Sequence of chain 1.C:
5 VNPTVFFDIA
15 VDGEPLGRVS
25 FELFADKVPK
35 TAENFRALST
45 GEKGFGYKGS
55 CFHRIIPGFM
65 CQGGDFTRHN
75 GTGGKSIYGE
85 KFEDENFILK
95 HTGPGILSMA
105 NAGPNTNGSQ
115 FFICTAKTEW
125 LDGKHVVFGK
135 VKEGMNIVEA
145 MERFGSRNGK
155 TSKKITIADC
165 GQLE

This protein binds this small molecule.
Small molecule (SMILES): C=C1C(=O)N(CC)[C@@H](C(C)C)C(=O)N[C@@H](C(C)C)C(=O)N(C)[C@@H](CC(C)C)C(=O)N[C@@H](C)C(=O)N[C@H](C)C(=O)N(C)[C@@H](CC(C)C)C(=O)N(C)[C@@H](CC(C)C)C(=O)N(C)[C@@H](C(C)C)C(=O)N(C)[C@@H]([C@H](O)[C@H](C)C/C=C/C)C(=O)N[C@@H](CC)C(=O)N1C

Binding-site contacts:
Ligand atom CG1 contacts residue PHE116 of chain 1.C at 3.7 Å (hydrophobic).
Ligand atom CB contacts residue ASN105 of chain 1.C at 3.8 Å.
Ligand atom CG2 contacts residue GLN66 of chain 1.C at 3.3 Å.
Ligand atom CN contacts residue ARG58 of chain 1.C at 3.5 Å.
Ligand atom CB contacts residue PHE116 of chain 1.C at 3.7 Å (hydrophobic).
Ligand atom CA contacts residue GLY75 of chain 1.C at 3.5 Å.
Ligand atom CA contacts residue PHE63 of chain 1.C at 3.8 Å (hydrophobic).
Ligand atom CH contacts residue ALA106 of chain 1.C at 3.7 Å (hydrophobic).
Ligand atom O contacts residue TRP124 of chain 1.C at 2.9 Å (h-bond).
Ligand atom CM contacts residue GLY75 of chain 1.C at 3.5 Å.
Ligand atom N contacts residue ASN105 of chain 1.C at 2.9 Å (h-bond).
Ligand atom CG1 contacts residue PHE63 of chain 1.C at 3.6 Å (hydrophobic).
Ligand atom CD2 contacts residue PHE63 of chain 1.C at 3.5 Å (hydrophobic).
Ligand atom CN contacts residue ARG58 of chain 1.C at 3.6 Å.
Ligand atom C contacts residue PHE63 of chain 1.C at 3.4 Å (hydrophobic).
Ligand atom C contacts residue ASN105 of chain 1.C at 3.4 Å.
Ligand atom CG contacts residue ALA104 of chain 1.C at 3.7 Å (hydrophobic).
Ligand atom O contacts residue ALA104 of chain 1.C at 3.5 Å.
Ligand atom CB contacts residue PHE63 of chain 1.C at 3.7 Å (hydrophobic).
Ligand atom CN contacts residue HIS129 of chain 1.C at 3.3 Å.
Ligand atom CN contacts residue LEU125 of chain 1.C at 3.8 Å (hydrophobic).
Ligand atom CB contacts residue ASN105 of chain 1.C at 3.3 Å.
Ligand atom O contacts residue ARG58 of chain 1.C at 2.9 Å (salt-bridge).
Ligand atom O contacts residue GLN66 of chain 1.C at 3.1 Å (h-bond).
Ligand atom O contacts residue ASN105 of chain 1.C at 3.3 Å (h-bond).
Ligand atom O contacts residue ALA106 of chain 1.C at 3.5 Å.
Ligand atom O contacts residue HIS129 of chain 1.C at 3.3 Å.
Ligand atom O contacts residue PHE63 of chain 1.C at 3.1 Å.
Ligand atom CG2 contacts residue PHE116 of chain 1.C at 3.5 Å (hydrophobic).
Ligand atom C contacts residue GLY75 of chain 1.C at 3.4 Å.
Ligand atom CB contacts residue GLY75 of chain 1.C at 3.8 Å.
Ligand atom CG1 contacts residue ARG58 of chain 1.C at 3.7 Å.
Ligand atom CG contacts residue GLN114 of chain 1.C at 3.6 Å.
Ligand atom CG contacts residue ASN105 of chain 1.C at 3.6 Å.
Ligand atom CD1 contacts residue TRP124 of chain 1.C at 3.8 Å (hydrophobic).
Ligand atom CA contacts residue ASN105 of chain 1.C at 3.0 Å.
Ligand atom CD1 contacts residue ASN105 of chain 1.C at 3.4 Å.
Ligand atom CB contacts residue GLN114 of chain 1.C at 3.7 Å.
Ligand atom CG2 contacts residue ALA104 of chain 1.C at 3.8 Å (hydrophobic).
Ligand atom N contacts residue GLY75 of chain 1.C at 3.5 Å (h-bond).